A small-molecule ligand and the protein it binds are described below.
Small molecule (SMILES): CCN(C(=O)c1cnc(C)nc1NCc1ccco1)[C@H]1CCCNC1

Sequence of chain 1.A:
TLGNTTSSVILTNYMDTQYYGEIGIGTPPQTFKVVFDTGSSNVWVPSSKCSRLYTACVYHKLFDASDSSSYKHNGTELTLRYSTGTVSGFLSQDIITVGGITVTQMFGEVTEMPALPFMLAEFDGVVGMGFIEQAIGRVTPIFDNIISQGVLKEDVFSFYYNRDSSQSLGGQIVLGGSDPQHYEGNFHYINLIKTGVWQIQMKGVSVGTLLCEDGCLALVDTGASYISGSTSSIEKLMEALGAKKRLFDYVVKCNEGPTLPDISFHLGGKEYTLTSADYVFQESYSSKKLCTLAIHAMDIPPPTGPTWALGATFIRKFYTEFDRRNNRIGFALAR

Binding-site contacts:
Ligand atom C7 contacts residue ASP38 of chain 1.A at 3.3 Å.
Ligand atom C24 contacts residue ALA229 of chain 1.A at 3.5 Å (hydrophobic).
Ligand atom C23 contacts residue VAL36 of chain 1.A at 3.6 Å (hydrophobic).
Ligand atom C22 contacts residue TYR20 of chain 1.A at 3.7 Å (hydrophobic).
Ligand atom C5 contacts residue TYR83 of chain 1.A at 3.6 Å (hydrophobic).
Ligand atom C1 contacts residue VAL127 of chain 1.A at 3.8 Å (hydrophobic).
Ligand atom N8 contacts residue ASP226 of chain 1.A at 2.7 Å (salt-bridge).
Ligand atom C20 contacts residue SER230 of chain 1.A at 3.6 Å.
Ligand atom C21 contacts residue THR18 of chain 1.A at 3.2 Å.
Ligand atom C9 contacts residue GLY228 of chain 1.A at 3.3 Å.
Ligand atom C4 contacts residue GLY228 of chain 1.A at 3.8 Å.
Ligand atom N3 contacts residue GLY228 of chain 1.A at 3.7 Å.
Ligand atom C24 contacts residue GLY228 of chain 1.A at 3.5 Å.
Ligand atom C21 contacts residue GLN19 of chain 1.A at 3.9 Å.
Ligand atom C9 contacts residue ASP38 of chain 1.A at 3.2 Å.
Ligand atom C10 contacts residue THR85 of chain 1.A at 3.7 Å.
Ligand atom C10 contacts residue GLY228 of chain 1.A at 3.5 Å.
Ligand atom C24 contacts residue THR227 of chain 1.A at 3.1 Å.
Ligand atom N17 contacts residue PHE124 of chain 1.A at 3.5 Å.
Ligand atom O25 contacts residue SER230 of chain 1.A at 3.3 Å (h-bond).
Ligand atom C6 contacts residue TYR83 of chain 1.A at 3.7 Å (hydrophobic).
Ligand atom N3 contacts residue THR85 of chain 1.A at 3.8 Å.
Ligand atom C7 contacts residue ASP226 of chain 1.A at 3.4 Å.
Ligand atom O25 contacts residue ALA229 of chain 1.A at 3.2 Å.
Ligand atom C13 contacts residue THR85 of chain 1.A at 3.4 Å.
Ligand atom O11 contacts residue GLY228 of chain 1.A at 3.4 Å (h-bond).
Ligand atom C20 contacts residue GLY228 of chain 1.A at 3.5 Å.
Ligand atom C23 contacts residue THR227 of chain 1.A at 3.2 Å.
Ligand atom O25 contacts residue GLY228 of chain 1.A at 3.1 Å (h-bond).
Ligand atom C23 contacts residue GLY228 of chain 1.A at 3.8 Å.
Ligand atom C22 contacts residue GLY228 of chain 1.A at 3.5 Å.
Ligand atom C22 contacts residue VAL36 of chain 1.A at 3.4 Å (hydrophobic).
Ligand atom C23 contacts residue TYR20 of chain 1.A at 3.5 Å (hydrophobic).
Ligand atom C20 contacts residue THR18 of chain 1.A at 3.3 Å.
Ligand atom C21 contacts residue GLY228 of chain 1.A at 3.0 Å.
Ligand atom N8 contacts residue ASP38 of chain 1.A at 2.8 Å (salt-bridge).
Ligand atom C7 contacts residue GLY40 of chain 1.A at 3.7 Å.
Ligand atom N19 contacts residue GLY228 of chain 1.A at 2.8 Å (h-bond).
Ligand atom C16 contacts residue GLN19 of chain 1.A at 3.9 Å.
Ligand atom O25 contacts residue THR18 of chain 1.A at 3.1 Å (h-bond).